The small molecule below binds the protein below.
Small molecule (SMILES): Nc1nc2c(ncn2[C@@H]2O[C@H](CO[P](=O)(O)O[P](=O)(O)NP(=O)(O)O)[C@@H](O)[C@H]2O)c(=O)[nH]1

Sequence of chain 1.D:
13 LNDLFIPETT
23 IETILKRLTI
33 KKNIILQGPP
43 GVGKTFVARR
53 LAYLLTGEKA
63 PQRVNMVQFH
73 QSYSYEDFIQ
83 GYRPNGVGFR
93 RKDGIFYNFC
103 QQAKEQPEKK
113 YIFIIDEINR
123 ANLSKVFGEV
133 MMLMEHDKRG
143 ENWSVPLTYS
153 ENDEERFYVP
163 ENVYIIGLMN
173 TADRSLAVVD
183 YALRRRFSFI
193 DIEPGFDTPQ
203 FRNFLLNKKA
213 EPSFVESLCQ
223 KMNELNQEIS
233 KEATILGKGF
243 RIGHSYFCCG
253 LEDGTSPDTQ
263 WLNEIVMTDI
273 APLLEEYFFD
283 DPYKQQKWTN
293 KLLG

Binding-site contacts:
Ligand atom O1A contacts residue PHE48 of chain 1.C at 3.4 Å (h-bond).
Ligand atom O2A contacts residue THR47 of chain 1.C at 3.1 Å (h-bond).
Ligand atom C1' contacts residue SER247 of chain 1.C at 3.6 Å.
Ligand atom O3A contacts residue GLY43 of chain 1.C at 3.6 Å (h-bond).
Ligand atom O3' contacts residue ASP139 of chain 1.D at 2.2 Å (salt-bridge).
Ligand atom C2 contacts residue CYS250 of chain 1.C at 3.5 Å (hydrophobic).
Ligand atom O6 contacts residue PHE17 of chain 1.C at 3.1 Å.
Ligand atom O2G contacts residue ARG188 of chain 1.D at 3.0 Å (salt-bridge).
Ligand atom C6 contacts residue ASP15 of chain 1.C at 3.3 Å.
Ligand atom N2 contacts residue ASP15 of chain 1.C at 3.2 Å (salt-bridge).
Ligand atom O1B contacts residue PRO42 of chain 1.C at 3.3 Å.
Ligand atom O2B contacts residue THR47 of chain 1.C at 3.3 Å (h-bond).
Ligand atom O1B contacts residue PRO41 of chain 1.C at 3.3 Å (h-bond).
Ligand atom O3' contacts residue CYS251 of chain 1.C at 3.1 Å (h-bond).
Ligand atom O6 contacts residue ASP15 of chain 1.C at 2.6 Å (salt-bridge).
Ligand atom O1A contacts residue LYS46 of chain 1.C at 2.7 Å (salt-bridge).
Ligand atom O2A contacts residue MG1 of chain 1.N at 3.3 Å.
Ligand atom O6 contacts residue LEU16 of chain 1.C at 3.6 Å.
Ligand atom O2' contacts residue PHE48 of chain 1.C at 3.0 Å.
Ligand atom O4' contacts residue SER247 of chain 1.C at 2.4 Å (h-bond).
Ligand atom O1B contacts residue LYS46 of chain 1.C at 3.2 Å.
Ligand atom O3G contacts residue MG1 of chain 1.N at 2.0 Å.
Ligand atom O2B contacts residue MG1 of chain 1.N at 2.8 Å.
Ligand atom N1 contacts residue ASP15 of chain 1.C at 3.2 Å (salt-bridge).
Ligand atom PG contacts residue MG1 of chain 1.N at 3.3 Å.
Ligand atom O1A contacts residue THR47 of chain 1.C at 2.6 Å (h-bond).
Ligand atom PB contacts residue GLY43 of chain 1.C at 3.6 Å.
Ligand atom O1A contacts residue GLY45 of chain 1.C at 2.9 Å.
Ligand atom C8 contacts residue GLY45 of chain 1.C at 3.5 Å.
Ligand atom O2G contacts residue ALA184 of chain 1.D at 3.6 Å.
Ligand atom O2A contacts residue LYS140 of chain 1.D at 3.3 Å (salt-bridge).
Ligand atom O3A contacts residue GLY45 of chain 1.C at 3.6 Å.
Ligand atom O3G contacts residue ARG188 of chain 1.D at 3.3 Å (salt-bridge).
Ligand atom N7 contacts residue HIS246 of chain 1.C at 3.0 Å (h-bond).
Ligand atom C4' contacts residue SER247 of chain 1.C at 2.9 Å.
Ligand atom O1B contacts residue GLY43 of chain 1.C at 2.8 Å (h-bond).
Ligand atom C3' contacts residue ASP139 of chain 1.D at 2.9 Å.
Ligand atom C8 contacts residue HIS246 of chain 1.C at 3.1 Å.
Ligand atom N3 contacts residue CYS250 of chain 1.C at 3.2 Å (h-bond).
Ligand atom O2B contacts residue LYS46 of chain 1.C at 3.5 Å.

Sequence of chain 1.C:
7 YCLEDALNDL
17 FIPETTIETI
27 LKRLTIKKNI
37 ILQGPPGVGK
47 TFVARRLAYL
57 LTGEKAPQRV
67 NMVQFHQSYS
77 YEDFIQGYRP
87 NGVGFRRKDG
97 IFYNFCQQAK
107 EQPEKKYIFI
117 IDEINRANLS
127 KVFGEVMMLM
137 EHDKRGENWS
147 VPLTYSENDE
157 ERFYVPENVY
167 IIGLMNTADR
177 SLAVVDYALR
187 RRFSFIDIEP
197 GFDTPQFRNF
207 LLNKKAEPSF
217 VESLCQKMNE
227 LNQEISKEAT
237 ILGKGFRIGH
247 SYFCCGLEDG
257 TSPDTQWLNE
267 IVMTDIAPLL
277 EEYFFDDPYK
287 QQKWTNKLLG